Binding-site contacts:
Ligand atom C2 contacts residue ASN279 of chain 1.H at 2.5 Å.
Ligand atom C7 contacts residue ASN279 of chain 1.H at 3.9 Å.
Ligand atom O6 contacts residue LYS555 of chain 1.A at 4.1 Å.
Ligand atom C3 contacts residue ASN279 of chain 1.H at 3.8 Å.
Ligand atom N2 contacts residue ASN277 of chain 1.H at 4.3 Å.
Ligand atom O5 contacts residue ASN279 of chain 1.H at 2.4 Å (h-bond).
Ligand atom C7 contacts residue GLU278 of chain 1.H at 4.1 Å.
Ligand atom C4 contacts residue ASN279 of chain 1.H at 4.2 Å.
Ligand atom O5 contacts residue LYS555 of chain 1.A at 4.4 Å.
Ligand atom C1 contacts residue GLU278 of chain 1.H at 3.8 Å.
Ligand atom C8 contacts residue GLU278 of chain 1.H at 3.7 Å.
Ligand atom C5 contacts residue ASN279 of chain 1.H at 3.7 Å.
Ligand atom N2 contacts residue GLU278 of chain 1.H at 3.2 Å (salt-bridge).
Ligand atom C2 contacts residue GLU278 of chain 1.H at 3.9 Å.
Ligand atom C1 contacts residue ASN279 of chain 1.H at 1.4 Å.
Ligand atom O7 contacts residue ASN279 of chain 1.H at 4.5 Å.
Ligand atom C7 contacts residue ASN277 of chain 1.H at 3.8 Å.
Ligand atom O7 contacts residue ASN277 of chain 1.H at 4.2 Å.
Ligand atom C3 contacts residue GLU278 of chain 1.H at 4.1 Å.
Ligand atom C8 contacts residue ASN277 of chain 1.H at 3.4 Å.
Ligand atom N2 contacts residue ASN279 of chain 1.H at 2.9 Å (h-bond).

Sequence of chain 1.A:
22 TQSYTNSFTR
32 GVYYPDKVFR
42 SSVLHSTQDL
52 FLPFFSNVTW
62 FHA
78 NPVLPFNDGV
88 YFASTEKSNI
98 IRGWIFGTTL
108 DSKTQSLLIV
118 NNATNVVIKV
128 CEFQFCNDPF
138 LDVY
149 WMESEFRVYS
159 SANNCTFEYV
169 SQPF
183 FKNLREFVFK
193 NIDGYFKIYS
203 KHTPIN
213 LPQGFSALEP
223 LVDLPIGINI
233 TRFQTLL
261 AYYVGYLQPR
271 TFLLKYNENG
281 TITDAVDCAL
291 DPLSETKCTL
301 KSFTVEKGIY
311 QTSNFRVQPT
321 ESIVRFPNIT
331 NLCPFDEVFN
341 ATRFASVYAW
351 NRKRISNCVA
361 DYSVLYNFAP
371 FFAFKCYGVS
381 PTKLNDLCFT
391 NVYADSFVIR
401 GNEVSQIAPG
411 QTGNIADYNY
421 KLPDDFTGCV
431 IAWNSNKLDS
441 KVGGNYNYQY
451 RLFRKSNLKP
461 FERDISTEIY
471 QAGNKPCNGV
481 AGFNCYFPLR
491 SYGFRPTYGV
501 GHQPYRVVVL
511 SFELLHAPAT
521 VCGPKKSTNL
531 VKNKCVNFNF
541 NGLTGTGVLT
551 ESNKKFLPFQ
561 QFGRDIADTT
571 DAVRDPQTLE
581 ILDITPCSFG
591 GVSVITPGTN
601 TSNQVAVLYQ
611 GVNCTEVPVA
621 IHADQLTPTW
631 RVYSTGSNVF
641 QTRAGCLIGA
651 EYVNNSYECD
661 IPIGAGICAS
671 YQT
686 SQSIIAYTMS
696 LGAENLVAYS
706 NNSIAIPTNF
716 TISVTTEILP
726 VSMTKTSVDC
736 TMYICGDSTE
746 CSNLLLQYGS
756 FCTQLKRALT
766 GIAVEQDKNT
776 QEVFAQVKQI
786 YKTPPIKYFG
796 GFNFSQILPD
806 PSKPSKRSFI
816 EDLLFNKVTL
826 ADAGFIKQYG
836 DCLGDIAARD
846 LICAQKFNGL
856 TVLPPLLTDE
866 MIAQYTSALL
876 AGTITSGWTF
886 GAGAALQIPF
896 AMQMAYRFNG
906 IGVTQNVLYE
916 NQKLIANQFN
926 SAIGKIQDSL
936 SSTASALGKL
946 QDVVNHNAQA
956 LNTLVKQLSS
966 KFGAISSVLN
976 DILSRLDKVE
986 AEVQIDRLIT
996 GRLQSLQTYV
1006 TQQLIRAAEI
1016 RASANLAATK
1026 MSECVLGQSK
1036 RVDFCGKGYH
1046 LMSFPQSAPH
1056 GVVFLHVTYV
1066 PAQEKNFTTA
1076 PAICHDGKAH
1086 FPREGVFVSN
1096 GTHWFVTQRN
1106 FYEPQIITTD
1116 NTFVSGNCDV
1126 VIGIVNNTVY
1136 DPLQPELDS

Sequence of chain 1.H:
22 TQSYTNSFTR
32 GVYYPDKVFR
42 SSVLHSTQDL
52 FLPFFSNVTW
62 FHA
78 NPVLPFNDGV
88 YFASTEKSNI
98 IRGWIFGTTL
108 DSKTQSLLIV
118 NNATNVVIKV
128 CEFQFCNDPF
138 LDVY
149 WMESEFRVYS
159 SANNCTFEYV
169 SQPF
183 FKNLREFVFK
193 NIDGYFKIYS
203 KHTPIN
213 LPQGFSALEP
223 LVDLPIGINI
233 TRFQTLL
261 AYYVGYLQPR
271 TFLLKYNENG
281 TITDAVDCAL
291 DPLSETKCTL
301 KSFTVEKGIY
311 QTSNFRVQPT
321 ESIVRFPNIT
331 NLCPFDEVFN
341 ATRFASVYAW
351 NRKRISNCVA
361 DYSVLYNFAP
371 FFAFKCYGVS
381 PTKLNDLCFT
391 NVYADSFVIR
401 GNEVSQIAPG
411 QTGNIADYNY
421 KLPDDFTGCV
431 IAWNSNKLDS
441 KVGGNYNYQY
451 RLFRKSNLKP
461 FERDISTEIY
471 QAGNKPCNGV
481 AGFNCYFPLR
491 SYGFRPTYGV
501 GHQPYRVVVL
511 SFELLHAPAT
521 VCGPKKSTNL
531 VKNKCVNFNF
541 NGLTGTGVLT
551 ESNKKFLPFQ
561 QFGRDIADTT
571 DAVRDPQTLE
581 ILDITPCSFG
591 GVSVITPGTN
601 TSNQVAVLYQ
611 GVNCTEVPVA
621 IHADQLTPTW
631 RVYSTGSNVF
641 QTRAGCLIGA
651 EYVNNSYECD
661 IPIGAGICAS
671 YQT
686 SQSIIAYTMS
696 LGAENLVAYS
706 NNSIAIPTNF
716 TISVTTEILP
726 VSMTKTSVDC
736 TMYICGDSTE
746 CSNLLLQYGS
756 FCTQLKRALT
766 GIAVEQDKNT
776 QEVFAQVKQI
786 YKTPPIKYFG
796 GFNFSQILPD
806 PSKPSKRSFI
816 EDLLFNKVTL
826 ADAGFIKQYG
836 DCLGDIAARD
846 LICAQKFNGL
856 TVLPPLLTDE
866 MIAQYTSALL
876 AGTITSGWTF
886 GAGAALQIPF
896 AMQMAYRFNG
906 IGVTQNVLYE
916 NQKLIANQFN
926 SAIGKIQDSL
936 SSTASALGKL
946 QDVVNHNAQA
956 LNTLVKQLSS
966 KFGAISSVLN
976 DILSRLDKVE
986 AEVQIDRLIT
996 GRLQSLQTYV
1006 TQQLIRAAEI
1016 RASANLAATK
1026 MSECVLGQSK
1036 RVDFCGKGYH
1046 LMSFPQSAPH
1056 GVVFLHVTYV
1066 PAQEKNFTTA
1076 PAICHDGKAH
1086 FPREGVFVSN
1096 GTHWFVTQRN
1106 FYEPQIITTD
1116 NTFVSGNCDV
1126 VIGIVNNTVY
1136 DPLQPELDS

This protein binds this small molecule.
Small molecule (SMILES): CC(=O)N[C@@H]1[C@@H](O)[C@H](O)[C@@H](CO)O[C@H]1O